Binding-site contacts:
Ligand atom CD1 contacts residue ASP9 of chain 1.A at 3.4 Å.
Ligand atom C contacts residue TYR48 of chain 1.A at 3.5 Å (hydrophobic).
Ligand atom NE2 contacts residue GLU117 of chain 1.A at 3.0 Å (salt-bridge).
Ligand atom O contacts residue ARG47 of chain 1.A at 3.1 Å (salt-bridge).
Ligand atom CD contacts residue ASN165 of chain 1.A at 3.8 Å.
Ligand atom CB contacts residue CO21 of chain 1.H at 3.5 Å.
Ligand atom O contacts residue ILE56 of chain 1.A at 3.4 Å.
Ligand atom CD2 contacts residue ASN60 of chain 1.A at 3.7 Å.
Ligand atom CG contacts residue ARG169 of chain 1.A at 3.2 Å.
Ligand atom CD contacts residue ARG169 of chain 1.A at 3.5 Å.
Ligand atom OD1 contacts residue ARG169 of chain 1.A at 2.8 Å (salt-bridge).
Ligand atom CG contacts residue ARG5 of chain 1.A at 3.7 Å.
Ligand atom CD2 contacts residue GLU117 of chain 1.A at 3.6 Å.
Ligand atom CD1 contacts residue MET63 of chain 1.A at 3.5 Å (hydrophobic).
Ligand atom CD1 contacts residue ARG5 of chain 1.A at 3.7 Å.
Ligand atom NE2 contacts residue CO21 of chain 1.H at 3.2 Å (h-bond).
Ligand atom OD2 contacts residue ARG169 of chain 1.A at 2.9 Å (salt-bridge).
Ligand atom CA contacts residue TYR48 of chain 1.A at 3.7 Å (hydrophobic).
Ligand atom O contacts residue TYR48 of chain 1.A at 2.7 Å (h-bond).
Ligand atom CA contacts residue CO21 of chain 1.H at 3.2 Å.
Ligand atom CD contacts residue TRP166 of chain 1.A at 3.6 Å (hydrophobic).
Ligand atom OE2 contacts residue TRP166 of chain 1.A at 3.5 Å (h-bond).
Ligand atom CB contacts residue TYR48 of chain 1.A at 3.5 Å (hydrophobic).
Ligand atom OE1 contacts residue TRP166 of chain 1.A at 3.1 Å (h-bond).
Ligand atom CA contacts residue ARG5 of chain 1.A at 3.7 Å.
Ligand atom CE1 contacts residue TRP120 of chain 1.A at 3.8 Å (hydrophobic).
Ligand atom CD2 contacts residue LYS64 of chain 1.A at 3.7 Å.
Ligand atom O contacts residue CO21 of chain 1.H at 3.5 Å.
Ligand atom OXT contacts residue ARG159 of chain 1.A at 3.7 Å.
Ligand atom C contacts residue CO21 of chain 1.H at 3.4 Å.
Ligand atom O contacts residue ARG5 of chain 1.A at 3.4 Å (salt-bridge).
Ligand atom NE2 contacts residue TRP120 of chain 1.A at 3.6 Å.
Ligand atom CG contacts residue ARG169 of chain 1.A at 3.7 Å.
Ligand atom OXT contacts residue ARG47 of chain 1.A at 3.7 Å.
Ligand atom OE2 contacts residue ARG169 of chain 1.A at 3.2 Å (salt-bridge).
Ligand atom N contacts residue ARG5 of chain 1.A at 3.4 Å (salt-bridge).
Ligand atom CE1 contacts residue GLU117 of chain 1.A at 3.6 Å.
Ligand atom CE1 contacts residue CO21 of chain 1.H at 3.1 Å.
Ligand atom N contacts residue TYR162 of chain 1.A at 3.6 Å.
Ligand atom OE2 contacts residue ASN165 of chain 1.A at 2.9 Å (h-bond).

This protein binds this small molecule.
Small molecule (SMILES): CC(C)C[C@H](NC(=O)[C@H](CCC(=O)O)NC(=O)[C@H](CC(=O)O)NC(=O)[C@H](CC1=NC=NC1)NC(=O)[C@H](CCC(=O)O)NC(=O)[C@H](C)N)C(=O)O

Sequence of chain 1.A:
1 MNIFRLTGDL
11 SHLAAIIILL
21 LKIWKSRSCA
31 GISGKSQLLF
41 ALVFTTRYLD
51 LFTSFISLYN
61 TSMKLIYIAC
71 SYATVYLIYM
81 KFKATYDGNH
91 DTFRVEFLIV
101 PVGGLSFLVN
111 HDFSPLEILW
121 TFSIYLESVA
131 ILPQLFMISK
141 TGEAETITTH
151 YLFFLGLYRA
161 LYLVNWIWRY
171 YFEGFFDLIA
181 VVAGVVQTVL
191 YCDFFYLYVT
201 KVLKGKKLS